Binding-site contacts:
Ligand atom O08 contacts residue ARG276 of chain 25.B at 3.6 Å.
Ligand atom C16 contacts residue THR274 of chain 25.B at 3.6 Å.
Ligand atom C09 contacts residue HIS227 of chain 25.B at 3.9 Å.
Ligand atom C04 contacts residue HIS227 of chain 25.B at 4.0 Å.
Ligand atom C40 contacts residue SER234 of chain 25.B at 2.9 Å.
Ligand atom C19 contacts residue THR274 of chain 25.B at 3.3 Å.
Ligand atom C39 contacts residue SER234 of chain 25.B at 3.9 Å.
Ligand atom C42 contacts residue VAL23 of chain 25.B at 3.5 Å (hydrophobic).
Ligand atom O06 contacts residue LEU273 of chain 25.B at 3.4 Å.
Ligand atom C06 contacts residue HIS227 of chain 25.B at 2.8 Å.
Ligand atom C05 contacts residue HIS227 of chain 25.B at 3.4 Å.
Ligand atom O12 contacts residue GLY360 of chain 25.B at 3.4 Å (h-bond).
Ligand atom C08 contacts residue HIS227 of chain 25.B at 3.3 Å.
Ligand atom O06 contacts residue PRO272 of chain 25.B at 3.8 Å.
Ligand atom C15 contacts residue PRO272 of chain 25.B at 3.6 Å (hydrophobic).
Ligand atom C07 contacts residue HIS227 of chain 25.B at 2.7 Å.
Ligand atom C16 contacts residue PRO272 of chain 25.B at 4.0 Å (hydrophobic).
Ligand atom O13 contacts residue GLY360 of chain 25.B at 3.6 Å (h-bond).
Ligand atom C09 contacts residue LEU228 of chain 25.B at 4.1 Å (hydrophobic).
Ligand atom C44 contacts residue GLY360 of chain 25.B at 4.0 Å.
Ligand atom C14 contacts residue THR274 of chain 25.B at 4.0 Å.
Ligand atom O06 contacts residue THR274 of chain 25.B at 3.2 Å (h-bond).
Ligand atom C07 contacts residue ASP224 of chain 25.B at 3.5 Å.
Ligand atom C14 contacts residue LEU215 of chain 25.B at 3.9 Å (hydrophobic).
Ligand atom O06 contacts residue LEU215 of chain 25.B at 3.6 Å.
Ligand atom C33 contacts residue ASP26 of chain 25.B at 3.9 Å.
Ligand atom C08 contacts residue LEU228 of chain 25.B at 3.3 Å (hydrophobic).
Ligand atom C36 contacts residue HIS227 of chain 25.B at 3.4 Å.
Ligand atom C41 contacts residue VAL23 of chain 25.B at 3.2 Å (hydrophobic).
Ligand atom C41 contacts residue SER234 of chain 25.B at 3.6 Å.
Ligand atom C31 contacts residue HIS227 of chain 25.B at 3.4 Å.
Ligand atom O13 contacts residue ARG359 of chain 25.B at 3.4 Å (salt-bridge).
Ligand atom O13 contacts residue PRO358 of chain 25.B at 3.5 Å.
Ligand atom C44 contacts residue LEU361 of chain 25.B at 4.0 Å (hydrophobic).
Ligand atom C07 contacts residue LEU228 of chain 25.B at 4.0 Å (hydrophobic).
Ligand atom O07 contacts residue THR274 of chain 25.B at 3.7 Å.
Ligand atom C27 contacts residue GLY360 of chain 25.B at 4.0 Å.
Ligand atom C06 contacts residue ASP224 of chain 25.B at 3.6 Å.
Ligand atom C30 contacts residue HIS227 of chain 25.B at 3.1 Å.
Ligand atom O14 contacts residue HIS227 of chain 25.B at 2.2 Å (h-bond).

Sequence of chain 25.B:
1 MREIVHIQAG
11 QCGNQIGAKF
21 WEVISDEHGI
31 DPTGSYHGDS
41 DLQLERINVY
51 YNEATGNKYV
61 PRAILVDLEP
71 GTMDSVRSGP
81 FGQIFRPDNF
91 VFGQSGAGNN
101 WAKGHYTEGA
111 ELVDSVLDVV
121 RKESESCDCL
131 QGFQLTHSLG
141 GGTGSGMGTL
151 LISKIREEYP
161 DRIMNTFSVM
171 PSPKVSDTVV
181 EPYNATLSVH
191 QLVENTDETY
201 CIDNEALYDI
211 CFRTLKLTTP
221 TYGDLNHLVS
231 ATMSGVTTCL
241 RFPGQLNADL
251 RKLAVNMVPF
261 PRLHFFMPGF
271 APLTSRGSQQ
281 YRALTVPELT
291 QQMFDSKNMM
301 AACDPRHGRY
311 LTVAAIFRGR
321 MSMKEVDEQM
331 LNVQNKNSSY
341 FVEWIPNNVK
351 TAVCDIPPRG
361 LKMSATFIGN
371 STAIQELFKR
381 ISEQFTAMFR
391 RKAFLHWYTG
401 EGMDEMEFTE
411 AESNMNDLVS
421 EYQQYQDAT

The small molecule below binds the protein below.
Small molecule (SMILES): CC(=O)O[C@H]1C(=O)[C@@]2(C)[C@H]([C@H](OC(=O)c3ccccc3)[C@]3(O)C[C@H](OC(=O)[C@H](O)[C@@H](NC(=O)c4ccccc4)c4ccccc4)C(C)=C1C3(C)C)[C@]1(OC(C)=O)CO[C@@H]1C[C@@H]2O